Binding-site contacts:
Ligand atom CAG contacts residue GLN41 of chain 1.C at 3.8 Å.
Ligand atom CAM contacts residue PRO53 of chain 1.C at 4.1 Å (hydrophobic).
Ligand atom CAA contacts residue CYS59 of chain 1.C at 1.8 Å (hydrophobic).
Ligand atom OAB contacts residue ALA62 of chain 1.C at 3.5 Å.
Ligand atom CAO contacts residue NI1 of chain 1.J at 4.2 Å.
Ligand atom CAE contacts residue THR44 of chain 1.C at 4.1 Å.
Ligand atom CAI contacts residue PRO53 of chain 1.C at 3.9 Å (hydrophobic).
Ligand atom CAC contacts residue GLN41 of chain 1.C at 3.4 Å.
Ligand atom CAI contacts residue ALA62 of chain 1.C at 3.8 Å (hydrophobic).
Ligand atom NAJ contacts residue NI1 of chain 1.J at 2.1 Å (h-bond).
Ligand atom CAC contacts residue ALA43 of chain 1.C at 3.2 Å (hydrophobic).
Ligand atom CAE contacts residue NI1 of chain 1.J at 3.1 Å.
Ligand atom CAO contacts residue MET58 of chain 1.C at 3.7 Å (hydrophobic).
Ligand atom CAN contacts residue PRO53 of chain 1.C at 3.1 Å (hydrophobic).
Ligand atom CAC contacts residue MET58 of chain 1.C at 3.7 Å (hydrophobic).
Ligand atom CAE contacts residue LYS42 of chain 1.C at 3.4 Å.
Ligand atom CAR contacts residue NI1 of chain 1.J at 2.9 Å.
Ligand atom CAF contacts residue PRO53 of chain 1.C at 3.8 Å (hydrophobic).
Ligand atom CAQ contacts residue NI1 of chain 1.J at 2.9 Å.
Ligand atom CAC contacts residue LYS42 of chain 1.C at 3.9 Å.
Ligand atom NAJ contacts residue MET58 of chain 1.C at 4.1 Å.
Ligand atom NAL contacts residue CYS59 of chain 1.C at 3.0 Å (h-bond).
Ligand atom CAF contacts residue NI1 of chain 1.J at 3.1 Å.
Ligand atom CAE contacts residue MET58 of chain 1.C at 4.0 Å (hydrophobic).
Ligand atom CAQ contacts residue MET58 of chain 1.C at 4.0 Å (hydrophobic).
Ligand atom CAR contacts residue PRO53 of chain 1.C at 3.8 Å (hydrophobic).
Ligand atom CAI contacts residue MET58 of chain 1.C at 3.8 Å (hydrophobic).
Ligand atom NAL contacts residue PRO53 of chain 1.C at 2.9 Å (h-bond).
Ligand atom CAG contacts residue ALA62 of chain 1.C at 4.1 Å (hydrophobic).
Ligand atom CAP contacts residue PRO53 of chain 1.C at 3.4 Å (hydrophobic).
Ligand atom CAM contacts residue CYS59 of chain 1.C at 2.8 Å (hydrophobic).
Ligand atom CAH contacts residue PRO53 of chain 1.C at 3.4 Å (hydrophobic).
Ligand atom CAD contacts residue PRO53 of chain 1.C at 3.7 Å (hydrophobic).
Ligand atom CAP contacts residue NI1 of chain 1.J at 4.2 Å.
Ligand atom CAE contacts residue GLN41 of chain 1.C at 4.0 Å.
Ligand atom CAG contacts residue MET58 of chain 1.C at 3.5 Å (hydrophobic).
Ligand atom CAE contacts residue ALA43 of chain 1.C at 3.7 Å (hydrophobic).
Ligand atom NAK contacts residue PRO53 of chain 1.C at 3.8 Å.
Ligand atom NAK contacts residue NI1 of chain 1.J at 2.1 Å (h-bond).
Ligand atom OAB contacts residue CYS59 of chain 1.C at 3.9 Å.

Sequence of chain 1.C:
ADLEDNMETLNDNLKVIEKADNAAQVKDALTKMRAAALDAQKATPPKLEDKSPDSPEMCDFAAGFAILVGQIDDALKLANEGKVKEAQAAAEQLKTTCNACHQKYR

This small molecule binds to this protein.
Small molecule (SMILES): CC(=O)Nc1cc2cccnc2c2ncccc12